This small molecule binds to this protein.
Small molecule (SMILES): CC(=O)N[C@H]1[C@H](O[C@H]2[C@H](O)[C@@H](NC(C)=O)CO[C@@H]2CO)O[C@H](CO)[C@@H](O)[C@@H]1O

Sequence of chain 1.I:
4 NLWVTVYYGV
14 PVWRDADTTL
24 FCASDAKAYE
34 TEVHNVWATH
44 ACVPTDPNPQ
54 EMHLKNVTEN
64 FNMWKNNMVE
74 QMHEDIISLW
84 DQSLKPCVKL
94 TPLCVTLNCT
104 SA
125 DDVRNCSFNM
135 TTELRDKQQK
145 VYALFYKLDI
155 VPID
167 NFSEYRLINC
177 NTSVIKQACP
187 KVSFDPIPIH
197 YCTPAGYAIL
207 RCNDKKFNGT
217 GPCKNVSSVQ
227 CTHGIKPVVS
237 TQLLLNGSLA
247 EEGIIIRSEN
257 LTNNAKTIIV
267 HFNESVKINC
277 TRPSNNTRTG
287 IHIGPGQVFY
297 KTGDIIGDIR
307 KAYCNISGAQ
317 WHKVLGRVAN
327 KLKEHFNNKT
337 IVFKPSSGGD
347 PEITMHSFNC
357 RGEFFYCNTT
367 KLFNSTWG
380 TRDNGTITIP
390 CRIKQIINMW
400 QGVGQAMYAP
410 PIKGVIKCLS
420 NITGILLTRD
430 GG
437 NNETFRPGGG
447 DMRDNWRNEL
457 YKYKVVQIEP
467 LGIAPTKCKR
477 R

Binding-site contacts:
Ligand atom C4 contacts residue PHE168 of chain 1.I at 4.3 Å (hydrophobic).
Ligand atom O4 contacts residue PHE168 of chain 1.I at 4.1 Å.
Ligand atom C8 contacts residue PHE168 of chain 1.I at 4.4 Å (hydrophobic).
Ligand atom C6 contacts residue PHE168 of chain 1.I at 3.9 Å (hydrophobic).
Ligand atom C7 contacts residue ASN101 of chain 1.I at 3.8 Å.
Ligand atom C2 contacts residue PHE168 of chain 1.I at 4.4 Å (hydrophobic).
Ligand atom C3 contacts residue ASN101 of chain 1.I at 3.8 Å.
Ligand atom O5 contacts residue ASN101 of chain 1.I at 2.4 Å (h-bond).
Ligand atom O7 contacts residue ASN101 of chain 1.I at 4.2 Å.
Ligand atom C7 contacts residue PHE168 of chain 1.I at 4.2 Å (hydrophobic).
Ligand atom C2 contacts residue ASN101 of chain 1.I at 2.4 Å.
Ligand atom O6 contacts residue TYR146 of chain 1.I at 4.3 Å.
Ligand atom C3 contacts residue PHE168 of chain 1.I at 4.3 Å (hydrophobic).
Ligand atom C1 contacts residue PHE168 of chain 1.I at 3.9 Å (hydrophobic).
Ligand atom N2 contacts residue PHE168 of chain 1.I at 4.2 Å.
Ligand atom N2 contacts residue ASN101 of chain 1.I at 2.9 Å (h-bond).
Ligand atom C5 contacts residue ASN101 of chain 1.I at 3.6 Å.
Ligand atom C1 contacts residue ASN101 of chain 1.I at 1.4 Å.
Ligand atom O7 contacts residue PHE168 of chain 1.I at 4.0 Å.
Ligand atom C4 contacts residue ASN101 of chain 1.I at 4.2 Å.
Ligand atom C5 contacts residue PHE168 of chain 1.I at 3.8 Å (hydrophobic).
Ligand atom O5 contacts residue PHE168 of chain 1.I at 4.0 Å.